The small molecule below binds the protein below.
Small molecule (SMILES): CC(=O)N[C@@H]1[C@@H](O)[C@H](O)[C@@H](CO)O[C@H]1O

Binding-site contacts:
Ligand atom C4 contacts residue ASN91 of chain 1.B at 4.5 Å.
Ligand atom C7 contacts residue SER92 of chain 1.B at 4.2 Å.
Ligand atom O4 contacts residue ASN91 of chain 1.B at 4.2 Å.
Ligand atom C4 contacts residue ASN151 of chain 1.B at 4.2 Å.
Ligand atom C7 contacts residue ASN151 of chain 1.B at 3.9 Å.
Ligand atom C8 contacts residue SER92 of chain 1.B at 4.3 Å.
Ligand atom C3 contacts residue ASN91 of chain 1.B at 3.6 Å.
Ligand atom O6 contacts residue PHE148 of chain 1.B at 3.8 Å.
Ligand atom O3 contacts residue ASN91 of chain 1.B at 4.0 Å.
Ligand atom C1 contacts residue ASN151 of chain 1.B at 1.4 Å.
Ligand atom O7 contacts residue ASN151 of chain 1.B at 4.5 Å.
Ligand atom C5 contacts residue ASN151 of chain 1.B at 3.7 Å.
Ligand atom N2 contacts residue ASN151 of chain 1.B at 2.8 Å (h-bond).
Ligand atom C6 contacts residue PHE148 of chain 1.B at 4.3 Å (hydrophobic).
Ligand atom C1 contacts residue SER92 of chain 1.B at 3.8 Å.
Ligand atom C2 contacts residue SER92 of chain 1.B at 3.9 Å.
Ligand atom C3 contacts residue SER92 of chain 1.B at 4.0 Å.
Ligand atom C2 contacts residue ASN151 of chain 1.B at 2.4 Å.
Ligand atom C3 contacts residue ASN151 of chain 1.B at 3.8 Å.
Ligand atom N2 contacts residue SER92 of chain 1.B at 3.3 Å.
Ligand atom O5 contacts residue ASN151 of chain 1.B at 2.4 Å (h-bond).

Sequence of chain 1.B:
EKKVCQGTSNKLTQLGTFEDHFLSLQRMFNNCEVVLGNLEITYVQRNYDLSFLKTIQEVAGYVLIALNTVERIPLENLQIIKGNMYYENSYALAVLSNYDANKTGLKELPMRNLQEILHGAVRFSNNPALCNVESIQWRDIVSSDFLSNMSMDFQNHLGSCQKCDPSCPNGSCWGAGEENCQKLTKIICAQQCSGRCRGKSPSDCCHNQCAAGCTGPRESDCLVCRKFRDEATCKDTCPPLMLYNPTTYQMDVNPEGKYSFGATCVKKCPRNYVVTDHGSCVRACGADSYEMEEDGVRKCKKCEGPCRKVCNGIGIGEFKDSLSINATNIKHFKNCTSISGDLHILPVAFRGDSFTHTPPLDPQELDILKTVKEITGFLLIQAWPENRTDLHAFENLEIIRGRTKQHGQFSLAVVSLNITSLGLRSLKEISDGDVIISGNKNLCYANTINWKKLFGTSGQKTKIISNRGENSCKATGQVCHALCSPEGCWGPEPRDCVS